A protein and the small-molecule ligand that binds it are described below.
Small molecule (SMILES): CC(=O)N[C@@H]1[C@@H](O)[C@H](O)[C@@H](CO)O[C@H]1O

Binding-site contacts:
Ligand atom C3 contacts residue ASN125 of chain 3.A at 3.9 Å.
Ligand atom O6 contacts residue GLN161 of chain 3.A at 3.1 Å (h-bond).
Ligand atom C6 contacts residue THR162 of chain 3.A at 3.4 Å.
Ligand atom C6 contacts residue GLN161 of chain 3.A at 4.2 Å.
Ligand atom C5 contacts residue GLN161 of chain 3.A at 4.2 Å.
Ligand atom N2 contacts residue ASN125 of chain 3.A at 3.0 Å (h-bond).
Ligand atom O5 contacts residue LYS123 of chain 3.A at 4.3 Å.
Ligand atom O7 contacts residue ASN125 of chain 3.A at 4.4 Å.
Ligand atom C4 contacts residue ASN125 of chain 3.A at 4.3 Å.
Ligand atom C7 contacts residue ASN125 of chain 3.A at 4.1 Å.
Ligand atom O6 contacts residue THR162 of chain 3.A at 2.8 Å (h-bond).
Ligand atom O5 contacts residue GLN161 of chain 3.A at 3.4 Å (h-bond).
Ligand atom C1 contacts residue GLN161 of chain 3.A at 4.0 Å.
Ligand atom O5 contacts residue ASN125 of chain 3.A at 2.4 Å (h-bond).
Ligand atom C5 contacts residue ASN125 of chain 3.A at 3.6 Å.
Ligand atom C1 contacts residue ASN125 of chain 3.A at 1.4 Å.
Ligand atom C2 contacts residue ASN125 of chain 3.A at 2.6 Å.

Sequence of chain 3.A:
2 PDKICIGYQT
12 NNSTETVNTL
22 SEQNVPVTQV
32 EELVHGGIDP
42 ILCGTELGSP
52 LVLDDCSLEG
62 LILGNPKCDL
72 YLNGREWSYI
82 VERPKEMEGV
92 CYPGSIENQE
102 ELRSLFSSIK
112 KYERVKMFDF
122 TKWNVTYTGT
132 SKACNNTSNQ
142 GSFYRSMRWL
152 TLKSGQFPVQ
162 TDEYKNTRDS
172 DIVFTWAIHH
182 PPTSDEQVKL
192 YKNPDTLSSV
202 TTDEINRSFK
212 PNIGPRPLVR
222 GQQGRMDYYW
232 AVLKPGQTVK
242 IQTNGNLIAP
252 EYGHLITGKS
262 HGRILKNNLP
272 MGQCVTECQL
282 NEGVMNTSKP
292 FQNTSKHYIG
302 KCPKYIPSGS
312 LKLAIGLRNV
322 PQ